This small molecule binds to this protein.
Small molecule (SMILES): Cc1ncc(C[n+]2csc(CCOP(=O)(O)O)c2C)c(N)n1

Sequence of chain 1.C:
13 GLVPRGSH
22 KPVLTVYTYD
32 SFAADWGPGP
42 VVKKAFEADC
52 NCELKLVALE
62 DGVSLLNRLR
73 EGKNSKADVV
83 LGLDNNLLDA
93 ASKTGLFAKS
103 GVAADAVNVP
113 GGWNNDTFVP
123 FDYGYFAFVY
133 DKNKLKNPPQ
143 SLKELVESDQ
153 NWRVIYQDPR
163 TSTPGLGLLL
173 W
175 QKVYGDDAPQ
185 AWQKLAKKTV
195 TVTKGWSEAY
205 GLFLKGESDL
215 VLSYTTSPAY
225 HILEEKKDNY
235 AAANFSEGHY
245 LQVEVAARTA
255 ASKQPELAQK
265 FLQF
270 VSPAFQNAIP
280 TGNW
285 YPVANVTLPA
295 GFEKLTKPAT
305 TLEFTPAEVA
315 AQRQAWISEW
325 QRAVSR

Binding-site contacts:
Ligand atom O1 contacts residue PRO166 of chain 1.C at 3.3 Å.
Ligand atom C4A contacts residue ASN282 of chain 1.C at 3.5 Å.
Ligand atom N1A contacts residue SER221 of chain 1.C at 2.8 Å (h-bond).
Ligand atom CM2 contacts residue TYR224 of chain 1.C at 3.7 Å (hydrophobic).
Ligand atom S1 contacts residue TRP200 of chain 1.C at 3.3 Å.
Ligand atom C6 contacts residue TYR218 of chain 1.C at 3.4 Å (hydrophobic).
Ligand atom O1 contacts residue TRP200 of chain 1.C at 3.1 Å (h-bond).
Ligand atom N1A contacts residue TRP200 of chain 1.C at 3.6 Å.
Ligand atom C4 contacts residue TYR218 of chain 1.C at 3.5 Å (hydrophobic).
Ligand atom N3A contacts residue TRP283 of chain 1.C at 3.6 Å.
Ligand atom O1 contacts residue SER164 of chain 1.C at 2.5 Å (h-bond).
Ligand atom O2 contacts residue THR165 of chain 1.C at 3.3 Å (h-bond).
Ligand atom N3 contacts residue TYR218 of chain 1.C at 3.5 Å.
Ligand atom O3 contacts residue ASP62 of chain 1.C at 2.7 Å (salt-bridge).
Ligand atom O3 contacts residue TYR30 of chain 1.C at 3.6 Å.
Ligand atom O7 contacts residue THR165 of chain 1.C at 3.0 Å (h-bond).
Ligand atom P1 contacts residue SER164 of chain 1.C at 3.4 Å.
Ligand atom O2 contacts residue ASP62 of chain 1.C at 2.7 Å.
Ligand atom O2 contacts residue GLY63 of chain 1.C at 2.6 Å (h-bond).
Ligand atom C6A contacts residue SER221 of chain 1.C at 3.4 Å.
Ligand atom C7 contacts residue PRO166 of chain 1.C at 3.7 Å (hydrophobic).
Ligand atom C2A contacts residue TRP200 of chain 1.C at 3.5 Å (hydrophobic).
Ligand atom C4A contacts residue TRP200 of chain 1.C at 3.7 Å (hydrophobic).
Ligand atom C2 contacts residue TRP200 of chain 1.C at 3.4 Å (hydrophobic).
Ligand atom N3A contacts residue TRP200 of chain 1.C at 3.4 Å.
Ligand atom P1 contacts residue GLY63 of chain 1.C at 3.6 Å.
Ligand atom C6 contacts residue TYR30 of chain 1.C at 3.7 Å (hydrophobic).
Ligand atom P1 contacts residue ASP62 of chain 1.C at 3.6 Å.
Ligand atom C7A contacts residue ASN282 of chain 1.C at 3.1 Å.
Ligand atom CM4 contacts residue GLU248 of chain 1.C at 3.5 Å.
Ligand atom CM4 contacts residue TYR30 of chain 1.C at 3.5 Å (hydrophobic).
Ligand atom CM4 contacts residue TYR218 of chain 1.C at 3.5 Å (hydrophobic).
Ligand atom N4A contacts residue ASN282 of chain 1.C at 3.3 Å (h-bond).
Ligand atom O7 contacts residue PRO166 of chain 1.C at 3.3 Å.
Ligand atom C5 contacts residue TYR218 of chain 1.C at 3.4 Å (hydrophobic).
Ligand atom C5A contacts residue ASN282 of chain 1.C at 3.4 Å.
Ligand atom S1 contacts residue SER32 of chain 1.C at 3.8 Å.
Ligand atom O2 contacts residue SER164 of chain 1.C at 3.0 Å.
Ligand atom O2 contacts residue THR163 of chain 1.C at 3.5 Å (h-bond).
Ligand atom P1 contacts residue PRO166 of chain 1.C at 3.7 Å.